Sequence of chain 1.A:
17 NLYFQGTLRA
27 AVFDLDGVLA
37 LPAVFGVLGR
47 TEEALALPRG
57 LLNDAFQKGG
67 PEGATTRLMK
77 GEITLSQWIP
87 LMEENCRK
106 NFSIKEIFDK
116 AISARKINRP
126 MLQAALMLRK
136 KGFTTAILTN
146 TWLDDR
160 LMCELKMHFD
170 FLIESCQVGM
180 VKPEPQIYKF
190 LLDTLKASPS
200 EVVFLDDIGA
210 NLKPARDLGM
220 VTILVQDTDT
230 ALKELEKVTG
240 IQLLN

Binding-site contacts:
Ligand atom C13 contacts residue ASP32 of chain 1.A at 3.5 Å.
Ligand atom C12 contacts residue ASP32 of chain 1.A at 3.7 Å.
Ligand atom C10 contacts residue VAL40 of chain 1.A at 3.6 Å (hydrophobic).
Ligand atom O02 contacts residue ASN145 of chain 1.A at 2.8 Å (h-bond).
Ligand atom O02 contacts residue ASN210 of chain 1.A at 3.0 Å (h-bond).
Ligand atom CL02 contacts residue PRO38 of chain 1.A at 3.7 Å.
Ligand atom C19 contacts residue PHE62 of chain 1.A at 3.7 Å (hydrophobic).
Ligand atom C22 contacts residue PHE113 of chain 1.A at 3.7 Å (hydrophobic).
Ligand atom CL02 contacts residue ARG120 of chain 1.A at 3.4 Å.
Ligand atom O03 contacts residue PHE62 of chain 1.A at 3.5 Å.
Ligand atom C18 contacts residue TRP84 of chain 1.A at 3.6 Å (hydrophobic).
Ligand atom CL01 contacts residue ALA116 of chain 1.A at 3.6 Å.
Ligand atom C09 contacts residue VAL40 of chain 1.A at 3.7 Å (hydrophobic).
Ligand atom C06 contacts residue MET75 of chain 1.A at 3.8 Å (hydrophobic).
Ligand atom C03 contacts residue ASN145 of chain 1.A at 3.7 Å.
Ligand atom C13 contacts residue TRP147 of chain 1.A at 3.7 Å (hydrophobic).
Ligand atom C12 contacts residue ARG120 of chain 1.A at 3.8 Å.
Ligand atom C17 contacts residue LEU81 of chain 1.A at 3.4 Å (hydrophobic).
Ligand atom C01 contacts residue MET75 of chain 1.A at 3.5 Å (hydrophobic).
Ligand atom C07 contacts residue ASN145 of chain 1.A at 3.8 Å.
Ligand atom C17 contacts residue PHE113 of chain 1.A at 3.7 Å (hydrophobic).
Ligand atom C16 contacts residue ILE117 of chain 1.A at 3.8 Å (hydrophobic).
Ligand atom C22 contacts residue ILE117 of chain 1.A at 3.8 Å (hydrophobic).
Ligand atom O01 contacts residue MG1 of chain 1.B at 3.6 Å.
Ligand atom C21 contacts residue TRP147 of chain 1.A at 3.4 Å (hydrophobic).
Ligand atom C12 contacts residue PRO38 of chain 1.A at 3.6 Å (hydrophobic).
Ligand atom O01 contacts residue PHE41 of chain 1.A at 3.7 Å.
Ligand atom C14 contacts residue TRP147 of chain 1.A at 3.6 Å (hydrophobic).
Ligand atom C15 contacts residue VAL40 of chain 1.A at 3.4 Å (hydrophobic).
Ligand atom C17 contacts residue LEU74 of chain 1.A at 3.8 Å (hydrophobic).
Ligand atom O01 contacts residue ILE207 of chain 1.A at 3.4 Å.
Ligand atom CL01 contacts residue PHE113 of chain 1.A at 3.7 Å.
Ligand atom O03 contacts residue MET75 of chain 1.A at 3.5 Å.
Ligand atom C18 contacts residue LEU74 of chain 1.A at 3.3 Å (hydrophobic).
Ligand atom N01 contacts residue VAL40 of chain 1.A at 3.4 Å.
Ligand atom CL01 contacts residue ILE117 of chain 1.A at 3.6 Å.
Ligand atom C14 contacts residue VAL40 of chain 1.A at 3.6 Å (hydrophobic).
Ligand atom CL02 contacts residue ALA116 of chain 1.A at 3.4 Å.
Ligand atom C10 contacts residue TRP147 of chain 1.A at 3.6 Å (hydrophobic).
Ligand atom C22 contacts residue TRP147 of chain 1.A at 3.7 Å (hydrophobic).

A protein and the small-molecule ligand that binds it are described below.
Small molecule (SMILES): O=C(O)c1cccc(-c2nc(-c3ccc(Cl)c(Cl)c3)c(-c3ccccc3)o2)c1